Binding-site contacts:
Ligand atom C19 contacts residue ASN98 of chain 1.B at 3.9 Å.
Ligand atom C31 contacts residue LEU50 of chain 1.B at 3.7 Å (hydrophobic).
Ligand atom C34 contacts residue PRO40 of chain 1.B at 3.4 Å (hydrophobic).
Ligand atom O37 contacts residue VAL45 of chain 1.B at 3.6 Å.
Ligand atom C07 contacts residue TRP39 of chain 1.B at 3.8 Å (hydrophobic).
Ligand atom C17 contacts residue ASN98 of chain 1.B at 3.8 Å.
Ligand atom O38 contacts residue LYS49 of chain 1.B at 3.3 Å.
Ligand atom C35 contacts residue PRO40 of chain 1.B at 3.8 Å (hydrophobic).
Ligand atom C15 contacts residue ASN98 of chain 1.B at 3.6 Å.
Ligand atom C14 contacts residue VAL45 of chain 1.B at 4.0 Å (hydrophobic).
Ligand atom N12 contacts residue PRO40 of chain 1.B at 3.2 Å (h-bond).
Ligand atom C06 contacts residue LEU50 of chain 1.B at 3.9 Å (hydrophobic).
Ligand atom C36 contacts residue TRP39 of chain 1.B at 4.0 Å (hydrophobic).
Ligand atom C11 contacts residue PRO40 of chain 1.B at 3.6 Å (hydrophobic).
Ligand atom N18 contacts residue ILE104 of chain 1.B at 4.0 Å.
Ligand atom F24 contacts residue LEU50 of chain 1.B at 3.7 Å.
Ligand atom N12 contacts residue VAL45 of chain 1.B at 4.1 Å.
Ligand atom C39 contacts residue PRO40 of chain 1.B at 3.8 Å (hydrophobic).
Ligand atom C39 contacts residue TRP39 of chain 1.B at 3.9 Å (hydrophobic).
Ligand atom N16 contacts residue ASN98 of chain 1.B at 2.9 Å (h-bond).
Ligand atom O37 contacts residue LEU50 of chain 1.B at 4.0 Å.
Ligand atom C01 contacts residue GLN43 of chain 1.B at 4.0 Å.
Ligand atom C30 contacts residue LEU50 of chain 1.B at 3.5 Å (hydrophobic).
Ligand atom C15 contacts residue ILE104 of chain 1.B at 4.0 Å (hydrophobic).
Ligand atom C20 contacts residue ASN98 of chain 1.B at 3.6 Å.
Ligand atom C34 contacts residue PHE41 of chain 1.B at 3.6 Å (hydrophobic).
Ligand atom O38 contacts residue ASP46 of chain 1.B at 3.6 Å.
Ligand atom N16 contacts residue ILE104 of chain 1.B at 3.9 Å.
Ligand atom C34 contacts residue VAL45 of chain 1.B at 3.8 Å (hydrophobic).
Ligand atom C36 contacts residue LEU50 of chain 1.B at 4.0 Å (hydrophobic).
Ligand atom N18 contacts residue ASN98 of chain 1.B at 3.0 Å (h-bond).
Ligand atom O37 contacts residue ASP46 of chain 1.B at 2.9 Å (salt-bridge).
Ligand atom N33 contacts residue ILE104 of chain 1.B at 4.0 Å.
Ligand atom C08 contacts residue LEU50 of chain 1.B at 3.9 Å (hydrophobic).
Ligand atom C07 contacts residue LEU50 of chain 1.B at 3.7 Å (hydrophobic).
Ligand atom C01 contacts residue PRO44 of chain 1.B at 3.6 Å (hydrophobic).
Ligand atom C17 contacts residue ILE104 of chain 1.B at 3.9 Å (hydrophobic).
Ligand atom C08 contacts residue TRP39 of chain 1.B at 3.7 Å (hydrophobic).
Ligand atom C10 contacts residue PRO40 of chain 1.B at 3.9 Å (hydrophobic).
Ligand atom O37 contacts residue PRO44 of chain 1.B at 4.0 Å.

Sequence of chain 1.B:
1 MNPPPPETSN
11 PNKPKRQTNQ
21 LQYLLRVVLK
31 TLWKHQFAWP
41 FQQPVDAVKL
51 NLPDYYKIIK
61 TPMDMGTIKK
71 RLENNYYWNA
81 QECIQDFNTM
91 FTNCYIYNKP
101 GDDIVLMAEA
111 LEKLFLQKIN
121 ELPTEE

A small-molecule ligand and the protein it binds are described below.
Small molecule (SMILES): Cc1cnc(Nc2ccc(C3CCN(C)CC3)c(F)c2)nc1Nc1ccc2c(c1)N(S(=O)(=O)C(C)(C)C)CC2